Binding-site contacts:
Ligand atom C11 contacts residue SER179 of chain 1.A at 3.4 Å.
Ligand atom C14 contacts residue LYS297 of chain 1.A at 2.4 Å.
Ligand atom C15 contacts residue CYS178 of chain 1.A at 3.7 Å (hydrophobic).
Ligand atom C4 contacts residue PHE201 of chain 1.A at 3.6 Å (hydrophobic).
Ligand atom C11 contacts residue GLY107 of chain 1.A at 3.9 Å.
Ligand atom C3 contacts residue PHE201 of chain 1.A at 3.6 Å (hydrophobic).
Ligand atom C17 contacts residue PHE180 of chain 1.A at 3.9 Å (hydrophobic).
Ligand atom C15 contacts residue ASN177 of chain 1.A at 3.9 Å.
Ligand atom C9 contacts residue GLY108 of chain 1.A at 3.6 Å.
Ligand atom C10 contacts residue GLY108 of chain 1.A at 3.8 Å.
Ligand atom C15 contacts residue ASN79 of chain 1.A at 3.4 Å.
Ligand atom C18 contacts residue GLY111 of chain 1.A at 3.5 Å.
Ligand atom C20 contacts residue GLY104 of chain 1.A at 3.5 Å.
Ligand atom C18 contacts residue PHE112 of chain 1.A at 3.4 Å (hydrophobic).
Ligand atom C13 contacts residue CYS178 of chain 1.A at 3.5 Å (hydrophobic).
Ligand atom C19 contacts residue GLY108 of chain 1.A at 3.6 Å.
Ligand atom C6 contacts residue PHE112 of chain 1.A at 3.5 Å (hydrophobic).
Ligand atom C13 contacts residue LYS297 of chain 1.A at 3.7 Å.
Ligand atom C8 contacts residue PHE180 of chain 1.A at 3.9 Å (hydrophobic).
Ligand atom C19 contacts residue MET196 of chain 1.A at 3.6 Å (hydrophobic).
Ligand atom C20 contacts residue CYS178 of chain 1.A at 3.1 Å (hydrophobic).
Ligand atom C15 contacts residue LYS297 of chain 1.A at 1.3 Å.
Ligand atom C12 contacts residue SER179 of chain 1.A at 3.4 Å.
Ligand atom C12 contacts residue TRP266 of chain 1.A at 3.9 Å (hydrophobic).
Ligand atom C8 contacts residue TRP266 of chain 1.A at 3.8 Å (hydrophobic).
Ligand atom C16 contacts residue PHE197 of chain 1.A at 3.6 Å (hydrophobic).
Ligand atom C20 contacts residue TYR103 of chain 1.A at 3.7 Å (hydrophobic).
Ligand atom C10 contacts residue TRP266 of chain 1.A at 3.7 Å (hydrophobic).
Ligand atom C10 contacts residue PHE180 of chain 1.A at 3.9 Å (hydrophobic).
Ligand atom C2 contacts residue PHE201 of chain 1.A at 3.6 Å (hydrophobic).
Ligand atom C14 contacts residue CYS178 of chain 1.A at 3.8 Å (hydrophobic).
Ligand atom C20 contacts residue GLY107 of chain 1.A at 3.6 Å.
Ligand atom C19 contacts residue PHE180 of chain 1.A at 3.5 Å (hydrophobic).
Ligand atom C20 contacts residue ASN79 of chain 1.A at 3.7 Å.
Ligand atom C11 contacts residue GLY108 of chain 1.A at 3.7 Å.
Ligand atom C5 contacts residue PHE112 of chain 1.A at 3.6 Å (hydrophobic).
Ligand atom C9 contacts residue PHE180 of chain 1.A at 3.5 Å (hydrophobic).
Ligand atom C7 contacts residue PHE112 of chain 1.A at 3.3 Å (hydrophobic).
Ligand atom C3 contacts residue TRP266 of chain 1.A at 3.9 Å (hydrophobic).
Ligand atom C15 contacts residue TYR103 of chain 1.A at 3.6 Å (hydrophobic).

Sequence of chain 1.A:
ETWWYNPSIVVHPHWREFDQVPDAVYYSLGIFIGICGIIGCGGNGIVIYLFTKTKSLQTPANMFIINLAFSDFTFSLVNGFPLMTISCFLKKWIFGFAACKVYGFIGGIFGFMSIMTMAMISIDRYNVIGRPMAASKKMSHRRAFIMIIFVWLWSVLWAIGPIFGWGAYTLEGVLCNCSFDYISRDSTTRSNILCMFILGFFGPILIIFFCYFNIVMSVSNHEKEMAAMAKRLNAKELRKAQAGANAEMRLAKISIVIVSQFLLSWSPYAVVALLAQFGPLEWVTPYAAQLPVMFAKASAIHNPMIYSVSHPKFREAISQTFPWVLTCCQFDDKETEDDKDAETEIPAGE

The small molecule below binds the protein below.
Small molecule (SMILES): CC1=C(/C=C/C(C)=C/C=C/C(C)=C/C=O)C(C)(C)CCC1